Sequence of chain 1.B:
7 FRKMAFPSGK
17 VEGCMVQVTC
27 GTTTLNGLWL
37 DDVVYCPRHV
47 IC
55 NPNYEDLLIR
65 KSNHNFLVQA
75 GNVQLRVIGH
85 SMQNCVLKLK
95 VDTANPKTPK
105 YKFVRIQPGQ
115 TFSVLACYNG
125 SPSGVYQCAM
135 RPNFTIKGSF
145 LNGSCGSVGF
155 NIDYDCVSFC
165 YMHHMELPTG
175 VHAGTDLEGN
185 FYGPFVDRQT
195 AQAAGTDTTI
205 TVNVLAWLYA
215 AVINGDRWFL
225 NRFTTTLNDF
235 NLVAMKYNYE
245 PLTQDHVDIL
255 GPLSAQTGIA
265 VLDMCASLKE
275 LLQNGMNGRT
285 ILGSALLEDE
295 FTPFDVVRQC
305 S

The small molecule below binds the protein below.
Small molecule (SMILES): CC(C)C[C@H](NC(=O)OC1CC2(CCN(C#N)CC2)C1)C(=O)N[C@@H](C[C@@H]1CCNC1=O)[C@H](O)S(=O)(=O)O

Binding-site contacts:
Ligand atom O26 contacts residue HIS167 of chain 1.B at 2.6 Å (h-bond).
Ligand atom N23 contacts residue GLU170 of chain 1.B at 3.0 Å (salt-bridge).
Ligand atom C24 contacts residue EQS1 of chain 1.F at 0.1 Å.
Ligand atom C27 contacts residue EQS1 of chain 1.F at 0.1 Å.
Ligand atom C08 contacts residue GLN193 of chain 1.B at 3.2 Å.
Ligand atom N23 contacts residue PHE144 of chain 1.B at 3.2 Å (h-bond).
Ligand atom N11 contacts residue GLN193 of chain 1.B at 3.0 Å (h-bond).
Ligand atom C21 contacts residue EQS1 of chain 1.F at 0.1 Å.
Ligand atom C06 contacts residue EQS1 of chain 1.F at 0.5 Å.
Ligand atom O09 contacts residue EQS1 of chain 1.F at 0.2 Å (h-bond).
Ligand atom C15 contacts residue EQS1 of chain 1.F at 0.1 Å.
Ligand atom C25 contacts residue EQS1 of chain 1.F at 0.1 Å.
Ligand atom O29 contacts residue EQS1 of chain 1.F at 0.1 Å (h-bond).
Ligand atom C19 contacts residue CYS149 of chain 1.B at 2.7 Å (hydrophobic).
Ligand atom C16 contacts residue EQS1 of chain 1.F at 0.1 Å.
Ligand atom O30 contacts residue GLU170 of chain 1.B at 2.8 Å (salt-bridge).
Ligand atom C20 contacts residue EQS1 of chain 1.F at 0.1 Å.
Ligand atom C31 contacts residue EQS1 of chain 1.F at 0.2 Å.
Ligand atom C14 contacts residue EQS1 of chain 1.F at 0.1 Å.
Ligand atom C07 contacts residue EQS1 of chain 1.F at 0.3 Å.
Ligand atom C22 contacts residue EQS1 of chain 1.F at 0.1 Å.
Ligand atom C27 contacts residue CYS149 of chain 1.B at 1.8 Å (hydrophobic).
Ligand atom C12 contacts residue EQS1 of chain 1.F at 0.1 Å.
Ligand atom N18 contacts residue HIS168 of chain 1.B at 2.9 Å (h-bond).
Ligand atom N18 contacts residue EQS1 of chain 1.F at 0.1 Å (h-bond).
Ligand atom O26 contacts residue EQS1 of chain 1.F at 0.1 Å (h-bond).
Ligand atom N18 contacts residue CYS149 of chain 1.B at 2.9 Å (h-bond).
Ligand atom O28 contacts residue EQS1 of chain 1.F at 1.4 Å.
Ligand atom O28 contacts residue HIS45 of chain 1.B at 2.8 Å (h-bond).
Ligand atom N23 contacts residue EQS1 of chain 1.F at 0.1 Å (h-bond).
Ligand atom C19 contacts residue EQS1 of chain 1.F at 0.1 Å.
Ligand atom O09 contacts residue GLN193 of chain 1.B at 3.1 Å (h-bond).
Ligand atom O28 contacts residue CYS149 of chain 1.B at 2.6 Å (h-bond).
Ligand atom N11 contacts residue EQS1 of chain 1.F at 0.1 Å (h-bond).
Ligand atom C17 contacts residue EQS1 of chain 1.F at 0.1 Å.
Ligand atom C08 contacts residue EQS1 of chain 1.F at 0.1 Å.
Ligand atom C10 contacts residue EQS1 of chain 1.F at 0.1 Å.
Ligand atom C25 contacts residue ASN146 of chain 1.B at 3.1 Å.
Ligand atom O30 contacts residue EQS1 of chain 1.F at 0.1 Å (h-bond).
Ligand atom C13 contacts residue EQS1 of chain 1.F at 0.1 Å.